Binding-site contacts:
Ligand atom C31 contacts residue PHE237 of chain 16.B at 3.8 Å (hydrophobic).
Ligand atom C31 contacts residue TYR111 of chain 16.B at 3.7 Å (hydrophobic).
Ligand atom N3A contacts residue ALA24 of chain 16.D at 3.9 Å.
Ligand atom C6C contacts residue PHE237 of chain 16.B at 3.9 Å (hydrophobic).
Ligand atom C4B contacts residue ILE193 of chain 16.B at 3.8 Å (hydrophobic).
Ligand atom C4A contacts residue PRO180 of chain 16.B at 3.3 Å (hydrophobic).
Ligand atom N3A contacts residue PRO180 of chain 16.B at 3.7 Å.
Ligand atom O1 contacts residue TYR111 of chain 16.B at 3.5 Å.
Ligand atom C5B contacts residue ILE193 of chain 16.B at 3.9 Å (hydrophobic).
Ligand atom C4C contacts residue PHE237 of chain 16.B at 3.6 Å (hydrophobic).
Ligand atom C5A contacts residue ILE182 of chain 16.B at 3.5 Å (hydrophobic).
Ligand atom C6B contacts residue PHE133 of chain 16.B at 3.5 Å (hydrophobic).
Ligand atom C5 contacts residue TYR111 of chain 16.B at 3.8 Å (hydrophobic).
Ligand atom C4A contacts residue ILE182 of chain 16.B at 3.9 Å (hydrophobic).
Ligand atom N2 contacts residue TYR111 of chain 16.B at 3.1 Å.
Ligand atom O1 contacts residue TYR204 of chain 16.B at 3.6 Å.
Ligand atom O1B contacts residue ILE109 of chain 16.B at 3.8 Å.
Ligand atom C4 contacts residue PHE237 of chain 16.B at 3.1 Å (hydrophobic).
Ligand atom N3A contacts residue TYR158 of chain 16.B at 3.7 Å.
Ligand atom C4 contacts residue TYR111 of chain 16.B at 3.6 Å (hydrophobic).
Ligand atom C5A contacts residue ILE156 of chain 16.B at 3.2 Å (hydrophobic).
Ligand atom C2B contacts residue TYR158 of chain 16.B at 3.5 Å (hydrophobic).
Ligand atom C2B contacts residue VAL195 of chain 16.B at 3.9 Å (hydrophobic).
Ligand atom C2A contacts residue TYR158 of chain 16.B at 3.9 Å (hydrophobic).
Ligand atom C6C contacts residue VAL198 of chain 16.B at 3.9 Å (hydrophobic).
Ligand atom C5B contacts residue LEU240 of chain 16.B at 3.5 Å (hydrophobic).
Ligand atom O1B contacts residue PHE133 of chain 16.B at 3.9 Å.
Ligand atom O1A contacts residue PHE135 of chain 16.B at 3.8 Å.
Ligand atom C4B contacts residue TYR158 of chain 16.B at 3.8 Å (hydrophobic).
Ligand atom C2A contacts residue ILE193 of chain 16.B at 3.9 Å (hydrophobic).
Ligand atom C4C contacts residue VAL198 of chain 16.B at 3.8 Å (hydrophobic).
Ligand atom C4A contacts residue SER181 of chain 16.B at 3.8 Å.
Ligand atom C3 contacts residue PHE237 of chain 16.B at 3.7 Å (hydrophobic).
Ligand atom C5C contacts residue VAL195 of chain 16.B at 3.8 Å (hydrophobic).
Ligand atom C7C contacts residue TYR158 of chain 16.B at 3.8 Å (hydrophobic).
Ligand atom C2C contacts residue PHE237 of chain 16.B at 3.8 Å (hydrophobic).
Ligand atom O1 contacts residue PHE129 of chain 16.B at 3.8 Å.
Ligand atom N2 contacts residue TYR204 of chain 16.B at 3.8 Å.
Ligand atom C3B contacts residue TYR158 of chain 16.B at 3.4 Å (hydrophobic).
Ligand atom C3 contacts residue TYR111 of chain 16.B at 3.2 Å (hydrophobic).

Sequence of chain 17.D:
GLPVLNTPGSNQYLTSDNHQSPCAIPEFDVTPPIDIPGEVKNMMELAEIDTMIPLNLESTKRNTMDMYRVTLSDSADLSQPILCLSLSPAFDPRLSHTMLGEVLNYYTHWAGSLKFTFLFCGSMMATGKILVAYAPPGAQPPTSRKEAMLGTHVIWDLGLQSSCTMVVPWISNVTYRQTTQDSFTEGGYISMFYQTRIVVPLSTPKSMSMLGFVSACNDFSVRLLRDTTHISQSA

Sequence of chain 16.D:
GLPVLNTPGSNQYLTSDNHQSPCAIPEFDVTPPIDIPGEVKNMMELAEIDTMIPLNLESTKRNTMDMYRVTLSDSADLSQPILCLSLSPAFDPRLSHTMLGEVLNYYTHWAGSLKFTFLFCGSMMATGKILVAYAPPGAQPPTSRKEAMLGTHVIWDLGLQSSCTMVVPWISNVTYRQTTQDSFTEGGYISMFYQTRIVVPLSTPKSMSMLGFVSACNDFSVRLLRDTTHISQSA

This protein binds this small molecule.
Small molecule (SMILES): Cc1cc(CCCCCCCOc2ccc(C3=NCCO3)cc2)on1

Sequence of chain 16.B:
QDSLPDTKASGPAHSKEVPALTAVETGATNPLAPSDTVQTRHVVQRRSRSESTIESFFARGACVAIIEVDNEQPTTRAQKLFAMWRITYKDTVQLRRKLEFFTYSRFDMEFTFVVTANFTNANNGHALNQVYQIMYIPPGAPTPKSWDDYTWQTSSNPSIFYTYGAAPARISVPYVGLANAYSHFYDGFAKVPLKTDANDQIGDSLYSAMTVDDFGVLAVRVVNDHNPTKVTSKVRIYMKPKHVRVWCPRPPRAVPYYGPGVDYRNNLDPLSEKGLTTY